Binding-site contacts:
Ligand atom C8 contacts residue ASN215 of chain 1.M at 4.4 Å.
Ligand atom C1 contacts residue TYR13 of chain 1.M at 4.2 Å (hydrophobic).
Ligand atom C7 contacts residue ASN215 of chain 1.M at 3.5 Å.
Ligand atom C3 contacts residue ASN215 of chain 1.M at 3.8 Å.
Ligand atom O5 contacts residue TYR13 of chain 1.M at 4.0 Å.
Ligand atom C7 contacts residue PRO14 of chain 1.M at 3.9 Å (hydrophobic).
Ligand atom O7 contacts residue LEU16 of chain 1.M at 4.3 Å.
Ligand atom C8 contacts residue LEU16 of chain 1.M at 4.0 Å (hydrophobic).
Ligand atom N2 contacts residue ARG15 of chain 1.M at 4.2 Å.
Ligand atom O7 contacts residue ASN215 of chain 1.M at 3.8 Å.
Ligand atom N2 contacts residue ASN215 of chain 1.M at 2.8 Å (h-bond).
Ligand atom C1 contacts residue PRO14 of chain 1.M at 3.9 Å (hydrophobic).
Ligand atom C4 contacts residue ASN215 of chain 1.M at 4.2 Å.
Ligand atom C7 contacts residue LEU16 of chain 1.M at 4.4 Å (hydrophobic).
Ligand atom C8 contacts residue ARG15 of chain 1.M at 3.9 Å.
Ligand atom C1 contacts residue ASN215 of chain 1.M at 1.4 Å.
Ligand atom C5 contacts residue TYR13 of chain 1.M at 4.1 Å (hydrophobic).
Ligand atom N2 contacts residue PRO14 of chain 1.M at 3.0 Å (h-bond).
Ligand atom O6 contacts residue TYR13 of chain 1.M at 3.9 Å.
Ligand atom O5 contacts residue ASN215 of chain 1.M at 2.3 Å (h-bond).
Ligand atom C2 contacts residue PRO14 of chain 1.M at 3.9 Å (hydrophobic).
Ligand atom C5 contacts residue ASN215 of chain 1.M at 3.6 Å.
Ligand atom C2 contacts residue ASN215 of chain 1.M at 2.4 Å.
Ligand atom C8 contacts residue PRO14 of chain 1.M at 3.8 Å (hydrophobic).
Ligand atom O6 contacts residue ASN215 of chain 1.M at 4.5 Å.
Ligand atom C3 contacts residue PRO14 of chain 1.M at 4.2 Å (hydrophobic).

Sequence of chain 1.M:
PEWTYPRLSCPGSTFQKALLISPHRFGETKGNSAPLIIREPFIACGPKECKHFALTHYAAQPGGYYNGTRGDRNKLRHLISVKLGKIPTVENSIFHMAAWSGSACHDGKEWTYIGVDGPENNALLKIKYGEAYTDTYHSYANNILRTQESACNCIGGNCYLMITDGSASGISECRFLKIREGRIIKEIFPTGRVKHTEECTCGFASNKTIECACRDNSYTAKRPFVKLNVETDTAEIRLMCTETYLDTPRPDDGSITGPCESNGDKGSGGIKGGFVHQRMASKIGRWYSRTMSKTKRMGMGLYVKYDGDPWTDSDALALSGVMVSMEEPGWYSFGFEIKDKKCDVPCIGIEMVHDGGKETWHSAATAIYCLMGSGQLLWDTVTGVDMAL

A protein and the small-molecule ligand that binds it are described below.
Small molecule (SMILES): CC(=O)N[C@@H]1[C@@H](O)[C@H](O)[C@@H](CO)O[C@H]1O